A protein and the small-molecule ligand that binds it are described below.
Small molecule (SMILES): N[C@@H](Cc1c[nH]c[nH+]1)C(=O)O

Binding-site contacts:
Ligand atom O contacts residue SER561 of chain 1.B at 4.2 Å.
Ligand atom N contacts residue ILE562 of chain 1.B at 4.3 Å.
Ligand atom CA contacts residue TRP560 of chain 1.B at 4.0 Å (hydrophobic).
Ligand atom C contacts residue TRP560 of chain 1.B at 4.5 Å (hydrophobic).
Ligand atom C contacts residue TRP1 of chain 1.T at 3.1 Å (hydrophobic).
Ligand atom CB contacts residue TRP1 of chain 1.T at 3.7 Å (hydrophobic).
Ligand atom N contacts residue TRP1 of chain 1.T at 1.3 Å.
Ligand atom CA contacts residue TRP1 of chain 1.T at 2.4 Å (hydrophobic).
Ligand atom CG contacts residue TRP560 of chain 1.B at 4.3 Å (hydrophobic).
Ligand atom CB contacts residue TRP560 of chain 1.B at 4.0 Å (hydrophobic).
Ligand atom O contacts residue TRP1 of chain 1.T at 3.0 Å (h-bond).
Ligand atom ND1 contacts residue TRP1 of chain 1.T at 4.4 Å.
Ligand atom O contacts residue ILE562 of chain 1.B at 3.8 Å.
Ligand atom N contacts residue TRP560 of chain 1.B at 3.2 Å (h-bond).
Ligand atom CD2 contacts residue TRP560 of chain 1.B at 4.2 Å (hydrophobic).
Ligand atom C contacts residue SER561 of chain 1.B at 3.7 Å.
Ligand atom C contacts residue ILE562 of chain 1.B at 3.8 Å (hydrophobic).

Sequence of chain 1.B:
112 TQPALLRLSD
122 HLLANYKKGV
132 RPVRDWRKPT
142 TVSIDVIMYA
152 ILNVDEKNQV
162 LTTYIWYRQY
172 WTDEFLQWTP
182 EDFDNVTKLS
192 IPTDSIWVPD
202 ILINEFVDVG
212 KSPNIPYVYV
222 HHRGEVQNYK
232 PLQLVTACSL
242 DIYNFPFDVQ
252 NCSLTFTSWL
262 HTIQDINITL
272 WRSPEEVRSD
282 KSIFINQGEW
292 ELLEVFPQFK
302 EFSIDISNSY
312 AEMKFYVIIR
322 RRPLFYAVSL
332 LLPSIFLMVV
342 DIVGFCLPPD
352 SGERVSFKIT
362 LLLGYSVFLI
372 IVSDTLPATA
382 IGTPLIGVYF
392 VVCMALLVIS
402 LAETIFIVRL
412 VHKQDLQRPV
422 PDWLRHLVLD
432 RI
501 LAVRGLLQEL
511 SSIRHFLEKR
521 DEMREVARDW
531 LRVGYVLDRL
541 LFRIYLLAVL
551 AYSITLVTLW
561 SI